Sequence of chain 1.A:
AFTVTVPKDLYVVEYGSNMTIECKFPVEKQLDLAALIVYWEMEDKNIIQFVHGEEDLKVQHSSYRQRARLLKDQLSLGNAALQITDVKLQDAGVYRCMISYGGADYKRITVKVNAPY

Binding-site contacts:
Ligand atom C7 contacts residue ASN20 of chain 1.A at 3.7 Å.
Ligand atom C3 contacts residue ASN20 of chain 1.A at 3.8 Å.
Ligand atom O5 contacts residue ASN20 of chain 1.A at 2.4 Å (h-bond).
Ligand atom O6 contacts residue THR87 of chain 1.A at 4.4 Å.
Ligand atom C4 contacts residue ASN20 of chain 1.A at 4.2 Å.
Ligand atom N2 contacts residue ASN20 of chain 1.A at 3.0 Å (h-bond).
Ligand atom O5 contacts residue THR87 of chain 1.A at 4.3 Å.
Ligand atom C1 contacts residue ASN20 of chain 1.A at 1.4 Å.
Ligand atom C8 contacts residue SER19 of chain 1.A at 4.1 Å.
Ligand atom C8 contacts residue GLY18 of chain 1.A at 4.3 Å.
Ligand atom O7 contacts residue ASN20 of chain 1.A at 4.0 Å.
Ligand atom C5 contacts residue ASN20 of chain 1.A at 3.7 Å.
Ligand atom C2 contacts residue ASN20 of chain 1.A at 2.4 Å.

The protein below binds the small molecule below.
Small molecule (SMILES): CC(=O)N[C@@H]1[C@@H](O)[C@H](O)[C@@H](CO)O[C@H]1O